Binding-site contacts:
Ligand atom C1 contacts residue NAG1 of chain 1.GA at 3.6 Å.
Ligand atom O7 contacts residue ASN259 of chain 1.E at 4.5 Å.
Ligand atom C6 contacts residue GLU208 of chain 1.E at 4.2 Å.
Ligand atom C8 contacts residue LEU258 of chain 1.E at 3.8 Å (hydrophobic).
Ligand atom C3 contacts residue ASN259 of chain 1.E at 3.9 Å.
Ligand atom O5 contacts residue ASN259 of chain 1.E at 2.4 Å (h-bond).
Ligand atom C4 contacts residue ASN259 of chain 1.E at 4.3 Å.
Ligand atom C1 contacts residue ASN259 of chain 1.E at 1.5 Å.
Ligand atom N2 contacts residue ASN259 of chain 1.E at 3.0 Å (h-bond).
Ligand atom C7 contacts residue ASN373 of chain 1.E at 3.9 Å.
Ligand atom C2 contacts residue SER442 of chain 1.E at 4.4 Å.
Ligand atom C1 contacts residue GLU208 of chain 1.E at 4.4 Å.
Ligand atom O5 contacts residue VAL441 of chain 1.E at 4.3 Å.
Ligand atom C8 contacts residue VAL251 of chain 1.E at 3.9 Å (hydrophobic).
Ligand atom C5 contacts residue VAL441 of chain 1.E at 3.6 Å (hydrophobic).
Ligand atom O7 contacts residue ASN373 of chain 1.E at 3.9 Å.
Ligand atom C7 contacts residue VAL251 of chain 1.E at 4.5 Å (hydrophobic).
Ligand atom C3 contacts residue VAL441 of chain 1.E at 4.0 Å (hydrophobic).
Ligand atom C4 contacts residue VAL441 of chain 1.E at 4.2 Å (hydrophobic).
Ligand atom O6 contacts residue GLY375 of chain 1.E at 3.6 Å.
Ligand atom O5 contacts residue NAG1 of chain 1.GA at 3.1 Å.
Ligand atom C6 contacts residue SER206 of chain 1.E at 4.2 Å.
Ligand atom C5 contacts residue ASN259 of chain 1.E at 3.8 Å.
Ligand atom O4 contacts residue VAL441 of chain 1.E at 4.2 Å.
Ligand atom C2 contacts residue ASN259 of chain 1.E at 2.5 Å.
Ligand atom O7 contacts residue PRO209 of chain 1.E at 4.0 Å.
Ligand atom C6 contacts residue NAG1 of chain 1.GA at 3.8 Å.
Ligand atom O5 contacts residue GLU208 of chain 1.E at 4.3 Å.
Ligand atom O3 contacts residue CYS440 of chain 1.E at 4.2 Å.
Ligand atom C1 contacts residue SER442 of chain 1.E at 4.0 Å.
Ligand atom C5 contacts residue NAG1 of chain 1.GA at 3.6 Å.
Ligand atom C1 contacts residue VAL441 of chain 1.E at 4.2 Å (hydrophobic).
Ligand atom C5 contacts residue GLU208 of chain 1.E at 4.0 Å.
Ligand atom O6 contacts residue SER206 of chain 1.E at 3.9 Å.
Ligand atom C7 contacts residue ASN259 of chain 1.E at 4.0 Å.
Ligand atom C8 contacts residue ASN373 of chain 1.E at 3.4 Å.
Ligand atom O6 contacts residue GLU208 of chain 1.E at 4.4 Å.
Ligand atom N2 contacts residue SER442 of chain 1.E at 3.9 Å.

A small-molecule ligand and the protein it binds are described below.
Small molecule (SMILES): CC(=O)N[C@H]1[C@H](O[C@H]2[C@H](O)[C@@H](NC(C)=O)CO[C@@H]2CO)O[C@H](CO)[C@@H](O[C@@H]2O[C@H](CO[C@H]3O[C@H](CO)[C@@H](O)[C@H](O)[C@@H]3O)[C@@H](O)[C@H](O[C@H]3O[C@H](CO)[C@@H](O)[C@H](O)[C@@H]3O)[C@@H]2O)[C@@H]1O

Sequence of chain 1.E:
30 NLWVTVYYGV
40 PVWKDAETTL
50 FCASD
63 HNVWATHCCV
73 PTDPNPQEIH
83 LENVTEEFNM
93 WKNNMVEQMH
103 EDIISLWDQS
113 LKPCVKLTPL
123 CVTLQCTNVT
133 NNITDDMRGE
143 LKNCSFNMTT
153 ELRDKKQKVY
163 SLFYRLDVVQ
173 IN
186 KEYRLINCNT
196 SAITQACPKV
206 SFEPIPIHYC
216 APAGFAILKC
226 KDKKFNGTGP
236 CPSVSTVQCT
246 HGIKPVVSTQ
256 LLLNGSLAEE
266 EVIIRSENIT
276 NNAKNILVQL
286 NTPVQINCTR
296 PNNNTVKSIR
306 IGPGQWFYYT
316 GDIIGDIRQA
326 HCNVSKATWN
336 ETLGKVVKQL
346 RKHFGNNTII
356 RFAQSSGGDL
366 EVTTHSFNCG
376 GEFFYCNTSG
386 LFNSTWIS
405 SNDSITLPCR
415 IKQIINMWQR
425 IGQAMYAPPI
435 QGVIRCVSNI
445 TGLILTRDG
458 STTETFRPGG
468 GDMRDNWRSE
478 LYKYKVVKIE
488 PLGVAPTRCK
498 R